Binding-site contacts:
Ligand atom O7 contacts residue THR140 of chain 1.F at 3.9 Å.
Ligand atom C8 contacts residue ASN138 of chain 1.F at 4.3 Å.
Ligand atom C5 contacts residue ASN138 of chain 1.F at 3.8 Å.
Ligand atom C2 contacts residue ASN138 of chain 1.F at 2.5 Å.
Ligand atom C1 contacts residue ASN138 of chain 1.F at 1.5 Å.
Ligand atom C6 contacts residue GLY149 of chain 1.F at 4.3 Å.
Ligand atom C7 contacts residue THR140 of chain 1.F at 4.3 Å.
Ligand atom C4 contacts residue ASN138 of chain 1.F at 4.3 Å.
Ligand atom C7 contacts residue ASN138 of chain 1.F at 3.5 Å.
Ligand atom N2 contacts residue ASN138 of chain 1.F at 2.9 Å (h-bond).
Ligand atom C8 contacts residue THR140 of chain 1.F at 4.0 Å.
Ligand atom O5 contacts residue GLY149 of chain 1.F at 3.7 Å.
Ligand atom O5 contacts residue ASN138 of chain 1.F at 2.5 Å (h-bond).
Ligand atom O7 contacts residue ASN138 of chain 1.F at 3.7 Å.
Ligand atom C3 contacts residue ASN138 of chain 1.F at 3.9 Å.

Sequence of chain 1.F:
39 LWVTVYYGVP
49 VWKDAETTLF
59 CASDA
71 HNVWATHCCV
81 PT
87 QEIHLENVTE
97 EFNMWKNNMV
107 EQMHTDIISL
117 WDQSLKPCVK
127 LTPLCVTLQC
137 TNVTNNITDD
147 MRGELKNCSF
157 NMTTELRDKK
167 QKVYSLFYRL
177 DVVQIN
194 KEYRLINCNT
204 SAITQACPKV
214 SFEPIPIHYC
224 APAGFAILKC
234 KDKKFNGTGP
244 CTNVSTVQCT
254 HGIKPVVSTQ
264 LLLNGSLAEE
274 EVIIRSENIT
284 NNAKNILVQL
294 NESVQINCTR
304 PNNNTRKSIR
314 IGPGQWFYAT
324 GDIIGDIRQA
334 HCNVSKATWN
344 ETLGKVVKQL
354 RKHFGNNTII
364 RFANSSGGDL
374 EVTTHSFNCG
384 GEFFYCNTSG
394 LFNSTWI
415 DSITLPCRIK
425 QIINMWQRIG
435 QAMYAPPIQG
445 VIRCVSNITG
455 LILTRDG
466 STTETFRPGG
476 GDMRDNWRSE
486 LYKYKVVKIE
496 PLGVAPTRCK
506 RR

The small molecule below binds the protein below.
Small molecule (SMILES): CC(=O)N[C@@H]1[C@@H](O)[C@H](O)[C@@H](CO)O[C@H]1O